The protein below binds the small molecule below.
Small molecule (SMILES): CC(=O)N[C@@H]1[C@@H](O)[C@H](O)[C@@H](CO)O[C@H]1O

Sequence of chain 1.N:
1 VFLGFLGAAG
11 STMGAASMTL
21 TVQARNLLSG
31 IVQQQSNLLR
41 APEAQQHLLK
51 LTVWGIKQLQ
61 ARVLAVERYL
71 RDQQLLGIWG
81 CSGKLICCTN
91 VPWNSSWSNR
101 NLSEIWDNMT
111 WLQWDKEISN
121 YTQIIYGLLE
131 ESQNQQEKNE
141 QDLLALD

Binding-site contacts:
Ligand atom C7 contacts residue SER103 of chain 1.N at 4.2 Å.
Ligand atom C7 contacts residue ASN101 of chain 1.N at 3.6 Å.
Ligand atom C5 contacts residue ASN101 of chain 1.N at 3.7 Å.
Ligand atom C8 contacts residue SER103 of chain 1.N at 3.3 Å.
Ligand atom C3 contacts residue ASN101 of chain 1.N at 3.8 Å.
Ligand atom C1 contacts residue ASN101 of chain 1.N at 1.4 Å.
Ligand atom O5 contacts residue ASN101 of chain 1.N at 2.4 Å (h-bond).
Ligand atom C4 contacts residue ASN101 of chain 1.N at 4.3 Å.
Ligand atom O7 contacts residue SER103 of chain 1.N at 4.4 Å.
Ligand atom O7 contacts residue ASN101 of chain 1.N at 4.5 Å.
Ligand atom C2 contacts residue ASN101 of chain 1.N at 2.5 Å.
Ligand atom N2 contacts residue ASN101 of chain 1.N at 2.9 Å (h-bond).
Ligand atom C5 contacts residue GLU104 of chain 1.N at 4.2 Å.
Ligand atom C8 contacts residue ASN101 of chain 1.N at 3.9 Å.